Sequence of chain 6.A:
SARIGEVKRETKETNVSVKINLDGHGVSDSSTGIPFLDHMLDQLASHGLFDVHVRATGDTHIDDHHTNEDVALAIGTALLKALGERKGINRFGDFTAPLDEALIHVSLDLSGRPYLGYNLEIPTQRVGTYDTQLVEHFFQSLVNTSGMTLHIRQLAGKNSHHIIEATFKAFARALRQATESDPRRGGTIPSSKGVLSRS

This small molecule binds to this protein.
Small molecule (SMILES): O=P(O)(O)C[C@@H](O)Cn1cncn1

Binding-site contacts:
Ligand atom O13 contacts residue MN1 of chain 6.C at 2.4 Å.
Ligand atom O10 contacts residue LYS175 of chain 2.A at 2.7 Å (salt-bridge).
Ligand atom O13 contacts residue GLU171 of chain 2.A at 3.5 Å (salt-bridge).
Ligand atom N1 contacts residue HIS72 of chain 24.A at 3.3 Å (h-bond).
Ligand atom C7 contacts residue GLU19 of chain 24.A at 3.4 Å.
Ligand atom C7 contacts residue GLU171 of chain 2.A at 3.5 Å.
Ligand atom O12 contacts residue SER197 of chain 6.A at 2.6 Å (h-bond).
Ligand atom N2 contacts residue GLU171 of chain 2.A at 3.8 Å.
Ligand atom O10 contacts residue ARG97 of chain 6.A at 2.8 Å (salt-bridge).
Ligand atom O12 contacts residue ARG97 of chain 6.A at 2.8 Å (salt-bridge).
Ligand atom N4 contacts residue HIS168 of chain 2.A at 3.3 Å (h-bond).
Ligand atom N2 contacts residue MN1 of chain 6.C at 3.2 Å.
Ligand atom C5 contacts residue MN1 of chain 6.C at 3.3 Å.
Ligand atom P9 contacts residue SER197 of chain 6.A at 3.8 Å.
Ligand atom C6 contacts residue GLU171 of chain 2.A at 3.1 Å.
Ligand atom O10 contacts residue ARG119 of chain 6.A at 3.0 Å (salt-bridge).
Ligand atom N4 contacts residue MN1 of chain 6.B at 2.2 Å.
Ligand atom O13 contacts residue GLU19 of chain 24.A at 2.7 Å (salt-bridge).
Ligand atom O11 contacts residue ARG119 of chain 6.A at 2.8 Å (salt-bridge).
Ligand atom N1 contacts residue HIS167 of chain 2.A at 3.1 Å (h-bond).
Ligand atom P9 contacts residue ARG119 of chain 6.A at 3.9 Å.
Ligand atom C5 contacts residue HIS167 of chain 2.A at 3.3 Å.
Ligand atom O13 contacts residue HIS45 of chain 2.A at 3.3 Å (h-bond).
Ligand atom N4 contacts residue GLU75 of chain 24.A at 3.1 Å (salt-bridge).
Ligand atom C5 contacts residue HIS71 of chain 24.A at 3.2 Å.
Ligand atom C5 contacts residue MN1 of chain 6.B at 3.3 Å.
Ligand atom C3 contacts residue GLU75 of chain 24.A at 3.8 Å.
Ligand atom C5 contacts residue HIS168 of chain 2.A at 3.9 Å.
Ligand atom O13 contacts residue HIS72 of chain 24.A at 3.1 Å (h-bond).
Ligand atom C3 contacts residue MN1 of chain 6.B at 3.2 Å.
Ligand atom C8 contacts residue GLU171 of chain 2.A at 3.5 Å.
Ligand atom C5 contacts residue HIS72 of chain 24.A at 3.6 Å.
Ligand atom C6 contacts residue MN1 of chain 6.C at 3.5 Å.
Ligand atom N4 contacts residue HIS71 of chain 24.A at 3.0 Å (h-bond).
Ligand atom C7 contacts residue MN1 of chain 6.C at 3.5 Å.
Ligand atom C3 contacts residue LEU105 of chain 2.A at 3.8 Å (hydrophobic).
Ligand atom P9 contacts residue ARG97 of chain 6.A at 3.7 Å.
Ligand atom O11 contacts residue LYS199 of chain 6.A at 2.7 Å (salt-bridge).
Ligand atom N1 contacts residue GLU171 of chain 2.A at 3.1 Å (salt-bridge).
Ligand atom N1 contacts residue MN1 of chain 6.C at 2.3 Å.

Sequence of chain 24.A:
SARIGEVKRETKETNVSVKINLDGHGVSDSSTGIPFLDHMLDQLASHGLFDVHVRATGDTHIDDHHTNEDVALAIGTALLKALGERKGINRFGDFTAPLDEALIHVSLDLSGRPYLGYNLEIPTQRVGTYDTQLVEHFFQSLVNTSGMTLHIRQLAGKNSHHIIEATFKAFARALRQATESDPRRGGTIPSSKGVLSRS

Sequence of chain 2.A:
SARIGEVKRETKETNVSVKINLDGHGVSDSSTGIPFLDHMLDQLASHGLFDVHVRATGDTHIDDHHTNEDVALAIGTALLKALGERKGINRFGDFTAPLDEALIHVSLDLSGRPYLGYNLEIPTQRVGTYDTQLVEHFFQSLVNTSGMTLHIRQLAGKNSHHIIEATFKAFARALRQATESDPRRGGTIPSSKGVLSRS